A protein and the small-molecule ligand that binds it are described below.
Small molecule (SMILES): CC(=O)N[C@@H]1[C@@H](O)[C@H](O)[C@@H](CO)O[C@H]1O

Sequence of chain 1.A:
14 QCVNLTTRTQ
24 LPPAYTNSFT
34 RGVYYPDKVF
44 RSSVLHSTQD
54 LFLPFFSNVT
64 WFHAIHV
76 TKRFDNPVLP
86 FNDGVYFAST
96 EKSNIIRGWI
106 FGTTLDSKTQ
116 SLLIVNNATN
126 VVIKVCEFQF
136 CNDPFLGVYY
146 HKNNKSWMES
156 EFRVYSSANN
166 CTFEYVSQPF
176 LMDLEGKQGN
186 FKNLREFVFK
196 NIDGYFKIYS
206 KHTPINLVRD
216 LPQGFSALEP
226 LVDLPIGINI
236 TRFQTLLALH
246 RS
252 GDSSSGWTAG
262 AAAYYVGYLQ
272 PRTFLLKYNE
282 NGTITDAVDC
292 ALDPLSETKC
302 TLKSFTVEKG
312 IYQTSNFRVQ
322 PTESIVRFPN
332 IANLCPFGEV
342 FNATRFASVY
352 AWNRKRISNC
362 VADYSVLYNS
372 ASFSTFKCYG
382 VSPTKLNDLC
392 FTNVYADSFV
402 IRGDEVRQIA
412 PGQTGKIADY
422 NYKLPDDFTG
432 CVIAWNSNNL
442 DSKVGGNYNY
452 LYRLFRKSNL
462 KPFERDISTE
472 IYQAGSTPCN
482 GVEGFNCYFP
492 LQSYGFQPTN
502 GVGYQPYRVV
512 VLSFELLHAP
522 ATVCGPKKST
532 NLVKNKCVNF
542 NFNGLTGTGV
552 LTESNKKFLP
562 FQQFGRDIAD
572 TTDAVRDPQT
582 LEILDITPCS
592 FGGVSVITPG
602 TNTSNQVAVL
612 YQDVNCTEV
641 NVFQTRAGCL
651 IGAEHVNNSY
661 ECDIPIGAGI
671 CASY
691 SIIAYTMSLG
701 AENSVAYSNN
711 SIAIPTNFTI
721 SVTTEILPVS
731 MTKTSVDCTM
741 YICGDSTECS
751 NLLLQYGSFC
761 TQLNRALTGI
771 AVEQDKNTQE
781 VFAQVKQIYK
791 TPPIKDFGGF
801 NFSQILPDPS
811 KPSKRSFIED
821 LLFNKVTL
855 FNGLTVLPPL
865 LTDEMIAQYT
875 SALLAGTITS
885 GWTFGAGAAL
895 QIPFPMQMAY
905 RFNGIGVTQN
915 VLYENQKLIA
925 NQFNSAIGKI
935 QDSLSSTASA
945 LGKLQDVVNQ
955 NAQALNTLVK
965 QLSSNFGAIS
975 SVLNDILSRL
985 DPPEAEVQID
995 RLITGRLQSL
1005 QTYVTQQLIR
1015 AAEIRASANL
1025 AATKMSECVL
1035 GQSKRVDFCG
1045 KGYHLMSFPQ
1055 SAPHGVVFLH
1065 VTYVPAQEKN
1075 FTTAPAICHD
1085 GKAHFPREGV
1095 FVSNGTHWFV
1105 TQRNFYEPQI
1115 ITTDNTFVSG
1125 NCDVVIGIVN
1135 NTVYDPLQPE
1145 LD

Binding-site contacts:
Ligand atom C5 contacts residue SER151 of chain 1.A at 4.0 Å.
Ligand atom C1 contacts residue SER151 of chain 1.A at 4.1 Å.
Ligand atom O4 contacts residue HIS146 of chain 1.A at 4.1 Å.
Ligand atom C3 contacts residue ASN149 of chain 1.A at 3.8 Å.
Ligand atom C7 contacts residue ASN149 of chain 1.A at 4.0 Å.
Ligand atom O5 contacts residue HIS146 of chain 1.A at 4.3 Å.
Ligand atom C1 contacts residue ASN149 of chain 1.A at 1.4 Å.
Ligand atom C6 contacts residue HIS146 of chain 1.A at 4.1 Å.
Ligand atom N2 contacts residue ASN149 of chain 1.A at 2.9 Å (h-bond).
Ligand atom C5 contacts residue ASN149 of chain 1.A at 3.7 Å.
Ligand atom O5 contacts residue ASN149 of chain 1.A at 2.4 Å (h-bond).
Ligand atom C8 contacts residue ASN148 of chain 1.A at 3.6 Å.
Ligand atom C4 contacts residue HIS146 of chain 1.A at 3.6 Å.
Ligand atom O5 contacts residue SER151 of chain 1.A at 3.1 Å (h-bond).
Ligand atom C2 contacts residue HIS146 of chain 1.A at 4.4 Å.
Ligand atom O7 contacts residue HIS146 of chain 1.A at 4.3 Å.
Ligand atom C3 contacts residue HIS146 of chain 1.A at 4.4 Å.
Ligand atom C6 contacts residue SER151 of chain 1.A at 3.6 Å.
Ligand atom C7 contacts residue ASN148 of chain 1.A at 3.6 Å.
Ligand atom C5 contacts residue HIS146 of chain 1.A at 4.4 Å.
Ligand atom C4 contacts residue ASN149 of chain 1.A at 4.3 Å.
Ligand atom O3 contacts residue HIS146 of chain 1.A at 4.0 Å.
Ligand atom C2 contacts residue ASN149 of chain 1.A at 2.5 Å.
Ligand atom N2 contacts residue ASN148 of chain 1.A at 4.5 Å.
Ligand atom O6 contacts residue SER151 of chain 1.A at 3.4 Å.
Ligand atom O7 contacts residue ASN148 of chain 1.A at 2.9 Å (h-bond).